A protein and the small-molecule ligand that binds it are described below.
Small molecule (SMILES): Nc1nc(=O)c2c([nH]1)NCC(CNc1ccc(C(=O)N[C@@H](CCC(=O)O)C(=O)O)cc1)=N2

Binding-site contacts:
Ligand atom C8A contacts residue HIS114 of chain 1.A at 3.4 Å.
Ligand atom NA2 contacts residue HIS114 of chain 1.A at 3.6 Å.
Ligand atom N3 contacts residue HIS114 of chain 1.A at 3.7 Å.
Ligand atom C7 contacts residue HIS114 of chain 1.A at 3.5 Å.
Ligand atom C14 contacts residue PHE140 of chain 1.A at 3.8 Å (hydrophobic).
Ligand atom N1 contacts residue GLU154 of chain 1.A at 4.2 Å.
Ligand atom N1 contacts residue HIS114 of chain 1.A at 3.2 Å.
Ligand atom C4 contacts residue HIS114 of chain 1.A at 3.9 Å.
Ligand atom N5 contacts residue CYS152 of chain 1.A at 3.7 Å.
Ligand atom C9 contacts residue SER138 of chain 1.A at 4.2 Å.
Ligand atom C11 contacts residue PHE140 of chain 1.A at 3.5 Å (hydrophobic).
Ligand atom N5 contacts residue HIS114 of chain 1.A at 4.2 Å.
Ligand atom C2 contacts residue HIS114 of chain 1.A at 3.3 Å.
Ligand atom C4A contacts residue HIS114 of chain 1.A at 3.8 Å.
Ligand atom O4 contacts residue HIS114 of chain 1.A at 4.1 Å.
Ligand atom C contacts residue PHE140 of chain 1.A at 4.1 Å (hydrophobic).
Ligand atom C7 contacts residue GLU154 of chain 1.A at 3.6 Å.
Ligand atom C15 contacts residue CYS152 of chain 1.A at 3.5 Å (hydrophobic).
Ligand atom N8 contacts residue HIS114 of chain 1.A at 3.0 Å.
Ligand atom C6 contacts residue CYS152 of chain 1.A at 2.8 Å (hydrophobic).
Ligand atom N8 contacts residue GLU154 of chain 1.A at 2.9 Å (salt-bridge).
Ligand atom C6 contacts residue HIS114 of chain 1.A at 4.2 Å.
Ligand atom C8A contacts residue GLU154 of chain 1.A at 4.0 Å.
Ligand atom C14 contacts residue CYS152 of chain 1.A at 3.5 Å (hydrophobic).
Ligand atom C13 contacts residue PHE140 of chain 1.A at 3.9 Å (hydrophobic).
Ligand atom C16 contacts residue PHE140 of chain 1.A at 3.4 Å (hydrophobic).
Ligand atom C7 contacts residue CYS152 of chain 1.A at 3.5 Å (hydrophobic).
Ligand atom N10 contacts residue CYS152 of chain 1.A at 2.9 Å (h-bond).
Ligand atom C15 contacts residue SER138 of chain 1.A at 3.9 Å.
Ligand atom C12 contacts residue PHE140 of chain 1.A at 3.7 Å (hydrophobic).
Ligand atom N contacts residue PHE140 of chain 1.A at 4.3 Å.
Ligand atom C15 contacts residue PHE140 of chain 1.A at 3.5 Å (hydrophobic).
Ligand atom C9 contacts residue CYS152 of chain 1.A at 2.0 Å (hydrophobic).
Ligand atom C16 contacts residue SER138 of chain 1.A at 4.3 Å.

Sequence of chain 1.A:
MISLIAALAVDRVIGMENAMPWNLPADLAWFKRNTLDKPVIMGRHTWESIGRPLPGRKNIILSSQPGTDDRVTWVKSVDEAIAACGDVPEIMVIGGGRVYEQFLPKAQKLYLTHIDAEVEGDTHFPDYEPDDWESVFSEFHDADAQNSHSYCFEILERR